Binding-site contacts:
Ligand atom C8 contacts residue PHE338 of chain 1.A at 4.0 Å (hydrophobic).
Ligand atom C2 contacts residue ASN343 of chain 1.A at 2.5 Å.
Ligand atom N2 contacts residue ASN343 of chain 1.A at 3.0 Å (h-bond).
Ligand atom C8 contacts residue PHE342 of chain 1.A at 4.1 Å (hydrophobic).
Ligand atom C8 contacts residue GLY339 of chain 1.A at 3.9 Å.
Ligand atom C3 contacts residue ASN343 of chain 1.A at 3.8 Å.
Ligand atom C7 contacts residue ASN343 of chain 1.A at 3.0 Å.
Ligand atom C1 contacts residue ASN343 of chain 1.A at 1.4 Å.
Ligand atom O5 contacts residue ASN343 of chain 1.A at 2.3 Å (h-bond).
Ligand atom C4 contacts residue ASN343 of chain 1.A at 4.2 Å.
Ligand atom C5 contacts residue ASN343 of chain 1.A at 3.6 Å.
Ligand atom N2 contacts residue GLY339 of chain 1.A at 4.2 Å.
Ligand atom C8 contacts residue ASN343 of chain 1.A at 3.6 Å.
Ligand atom O7 contacts residue ASN343 of chain 1.A at 3.3 Å (h-bond).
Ligand atom C8 contacts residue LEU368 of chain 1.A at 4.2 Å (hydrophobic).

The protein below binds the small molecule below.
Small molecule (SMILES): CC(=O)N[C@@H]1[C@@H](O)[C@H](O)[C@@H](CO)O[C@H]1O

Sequence of chain 1.A:
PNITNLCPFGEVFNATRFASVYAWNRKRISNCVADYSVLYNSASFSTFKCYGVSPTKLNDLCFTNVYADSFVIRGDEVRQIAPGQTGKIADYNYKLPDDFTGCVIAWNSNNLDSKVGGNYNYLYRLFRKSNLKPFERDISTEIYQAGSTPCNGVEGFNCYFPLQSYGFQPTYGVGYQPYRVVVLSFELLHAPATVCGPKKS